The protein below binds the small molecule below.
Small molecule (SMILES): O=C[C@H](C[C@@H]1CCNC1=O)NC(=O)[C@H](Cc1ccccc1)NC(=O)OCc1ccccc1

Sequence of chain 2.A:
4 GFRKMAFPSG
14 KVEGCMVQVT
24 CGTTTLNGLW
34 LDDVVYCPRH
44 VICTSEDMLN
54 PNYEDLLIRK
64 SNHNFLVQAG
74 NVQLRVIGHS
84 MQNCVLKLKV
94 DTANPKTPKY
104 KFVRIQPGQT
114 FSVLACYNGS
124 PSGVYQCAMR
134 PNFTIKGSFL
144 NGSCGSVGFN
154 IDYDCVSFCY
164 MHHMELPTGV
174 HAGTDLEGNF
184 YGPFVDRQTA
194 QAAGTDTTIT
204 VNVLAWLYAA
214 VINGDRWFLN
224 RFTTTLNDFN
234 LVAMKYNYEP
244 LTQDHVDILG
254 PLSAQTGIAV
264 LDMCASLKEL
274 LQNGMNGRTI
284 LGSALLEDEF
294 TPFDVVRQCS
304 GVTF

Binding-site contacts:
Ligand atom O contacts residue GLY145 of chain 2.A at 3.3 Å (h-bond).
Ligand atom CD2 contacts residue HIS165 of chain 2.A at 3.7 Å.
Ligand atom O contacts residue SER146 of chain 2.A at 3.3 Å (h-bond).
Ligand atom N contacts residue CYS147 of chain 2.A at 3.0 Å (h-bond).
Ligand atom CA contacts residue GLN191 of chain 2.A at 3.7 Å.
Ligand atom O28 contacts residue GLU168 of chain 2.A at 3.1 Å (salt-bridge).
Ligand atom C21 contacts residue GLU168 of chain 2.A at 3.3 Å.
Ligand atom CB contacts residue HIS43 of chain 2.A at 3.7 Å.
Ligand atom OAD contacts residue HIS174 of chain 2.A at 3.4 Å.
Ligand atom CAE contacts residue GLU168 of chain 2.A at 3.8 Å.
Ligand atom CG contacts residue HIS43 of chain 2.A at 3.8 Å.
Ligand atom CA contacts residue HIS166 of chain 2.A at 3.7 Å.
Ligand atom CD1 contacts residue ASN144 of chain 2.A at 3.3 Å.
Ligand atom CE2 contacts residue ASP189 of chain 2.A at 3.6 Å.
Ligand atom NAH contacts residue PHE142 of chain 2.A at 3.3 Å (h-bond).
Ligand atom O20 contacts residue GLN191 of chain 2.A at 3.4 Å.
Ligand atom OAD contacts residue PHE142 of chain 2.A at 3.6 Å.
Ligand atom N contacts residue HIS166 of chain 2.A at 3.1 Å (h-bond).
Ligand atom CA contacts residue CYS147 of chain 2.A at 2.7 Å (hydrophobic).
Ligand atom NAH contacts residue GLU168 of chain 2.A at 2.9 Å (salt-bridge).
Ligand atom O contacts residue CYS147 of chain 2.A at 2.6 Å (h-bond).
Ligand atom CZ contacts residue GLN191 of chain 2.A at 3.7 Å.
Ligand atom OAD contacts residue GLU168 of chain 2.A at 3.6 Å.
Ligand atom CE2 contacts residue GLN191 of chain 2.A at 3.7 Å.
Ligand atom CD2 contacts residue GLU168 of chain 2.A at 3.6 Å.
Ligand atom C contacts residue CYS147 of chain 2.A at 1.7 Å (hydrophobic).
Ligand atom C19 contacts residue GLN191 of chain 2.A at 3.6 Å.
Ligand atom CB contacts residue GLN191 of chain 2.A at 3.6 Å.
Ligand atom CE2 contacts residue ARG190 of chain 2.A at 3.7 Å.
Ligand atom CG contacts residue GLN191 of chain 2.A at 3.7 Å.
Ligand atom CZ contacts residue ASP189 of chain 2.A at 3.4 Å.
Ligand atom CD1 contacts residue HIS43 of chain 2.A at 3.6 Å.
Ligand atom CAE contacts residue ASN144 of chain 2.A at 3.6 Å.
Ligand atom CE1 contacts residue HIS43 of chain 2.A at 3.7 Å.
Ligand atom O28 contacts residue MET167 of chain 2.A at 3.5 Å.
Ligand atom CB contacts residue CYS147 of chain 2.A at 3.2 Å (hydrophobic).
Ligand atom CD1 contacts residue MET51 of chain 2.A at 3.8 Å (hydrophobic).
Ligand atom CZ contacts residue TYR56 of chain 2.A at 3.7 Å (hydrophobic).
Ligand atom OAD contacts residue HIS165 of chain 2.A at 2.7 Å (h-bond).
Ligand atom N contacts residue GLN191 of chain 2.A at 2.8 Å (h-bond).